A small-molecule ligand and the protein it binds are described below.
Small molecule (SMILES): CC(=O)N[C@H]1[C@H](O[C@H]2[C@H](O)[C@@H](NC(C)=O)CO[C@@H]2CO)O[C@H](CO)[C@@H](O)[C@@H]1O

Binding-site contacts:
Ligand atom O7 contacts residue SER398 of chain 1.B at 2.6 Å (h-bond).
Ligand atom C8 contacts residue ASN371 of chain 1.B at 4.3 Å.
Ligand atom O7 contacts residue ASN371 of chain 1.B at 3.0 Å (h-bond).
Ligand atom C7 contacts residue SER398 of chain 1.B at 3.6 Å.
Ligand atom O5 contacts residue ASN371 of chain 1.B at 2.4 Å (h-bond).
Ligand atom C3 contacts residue ASN371 of chain 1.B at 3.7 Å.
Ligand atom C5 contacts residue ASN371 of chain 1.B at 3.6 Å.
Ligand atom C8 contacts residue SER398 of chain 1.B at 3.4 Å.
Ligand atom C8 contacts residue SER369 of chain 1.B at 3.8 Å.
Ligand atom O6 contacts residue PRO381 of chain 1.B at 3.8 Å.
Ligand atom C8 contacts residue ILE399 of chain 1.B at 3.7 Å (hydrophobic).
Ligand atom O5 contacts residue PRO381 of chain 1.B at 4.1 Å.
Ligand atom C1 contacts residue ASN371 of chain 1.B at 1.4 Å.
Ligand atom C2 contacts residue ASN371 of chain 1.B at 2.3 Å.
Ligand atom C1 contacts residue PRO381 of chain 1.B at 4.4 Å (hydrophobic).
Ligand atom C4 contacts residue ASN371 of chain 1.B at 4.1 Å.
Ligand atom C7 contacts residue ASN371 of chain 1.B at 3.1 Å.
Ligand atom N2 contacts residue ASN371 of chain 1.B at 2.8 Å (h-bond).
Ligand atom C8 contacts residue GLU400 of chain 1.B at 3.6 Å.

Sequence of chain 1.B:
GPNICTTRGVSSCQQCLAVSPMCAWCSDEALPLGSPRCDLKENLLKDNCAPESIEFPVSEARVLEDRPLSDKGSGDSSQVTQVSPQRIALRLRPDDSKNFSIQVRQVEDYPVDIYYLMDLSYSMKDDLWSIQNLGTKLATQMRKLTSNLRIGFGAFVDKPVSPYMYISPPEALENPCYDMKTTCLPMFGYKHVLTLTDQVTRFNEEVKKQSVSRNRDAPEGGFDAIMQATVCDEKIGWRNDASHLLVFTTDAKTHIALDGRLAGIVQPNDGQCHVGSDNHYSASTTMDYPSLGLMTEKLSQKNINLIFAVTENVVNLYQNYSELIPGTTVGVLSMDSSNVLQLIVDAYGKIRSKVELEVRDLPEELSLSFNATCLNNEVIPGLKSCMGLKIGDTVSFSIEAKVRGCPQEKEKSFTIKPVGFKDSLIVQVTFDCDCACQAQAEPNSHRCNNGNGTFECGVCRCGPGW